A small-molecule ligand and the protein it binds are described below.
Small molecule (SMILES): CCCCCCCCCCO[C@@H]1O[C@H](CO)[C@@H](O[C@H]2O[C@H](CO)[C@@H](O)[C@H](O)[C@H]2O)[C@H](O)[C@H]1O

Sequence of chain 1.C:
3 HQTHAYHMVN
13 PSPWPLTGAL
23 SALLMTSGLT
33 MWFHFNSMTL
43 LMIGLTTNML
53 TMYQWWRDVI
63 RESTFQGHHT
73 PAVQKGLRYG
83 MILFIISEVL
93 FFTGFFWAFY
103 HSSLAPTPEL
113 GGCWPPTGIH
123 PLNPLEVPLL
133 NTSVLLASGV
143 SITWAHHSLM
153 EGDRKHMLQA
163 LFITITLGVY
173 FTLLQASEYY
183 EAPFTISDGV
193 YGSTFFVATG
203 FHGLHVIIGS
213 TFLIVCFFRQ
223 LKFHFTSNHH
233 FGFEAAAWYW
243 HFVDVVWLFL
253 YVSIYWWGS

Binding-site contacts:
Ligand atom O49 contacts residue PEK1 of chain 1.TB at 3.8 Å.
Ligand atom C37 contacts residue VAL254 of chain 1.C at 4.4 Å (hydrophobic).
Ligand atom O4 contacts residue PEK1 of chain 1.TB at 3.7 Å.
Ligand atom C43 contacts residue VAL254 of chain 1.C at 4.1 Å (hydrophobic).
Ligand atom C43 contacts residue PHE251 of chain 1.C at 3.7 Å (hydrophobic).
Ligand atom C28 contacts residue PHE251 of chain 1.C at 4.2 Å (hydrophobic).
Ligand atom C31 contacts residue PHE251 of chain 1.C at 4.1 Å (hydrophobic).
Ligand atom C25 contacts residue VAL247 of chain 1.C at 4.1 Å (hydrophobic).
Ligand atom C37 contacts residue PHE251 of chain 1.C at 4.1 Å (hydrophobic).
Ligand atom C40 contacts residue VAL254 of chain 1.C at 4.3 Å (hydrophobic).
Ligand atom C10 contacts residue PEK1 of chain 1.TB at 4.3 Å.
Ligand atom C31 contacts residue LEU250 of chain 1.C at 4.0 Å (hydrophobic).
Ligand atom C2 contacts residue PEK1 of chain 1.TB at 4.4 Å.
Ligand atom C7 contacts residue PEK1 of chain 1.TB at 4.4 Å.
Ligand atom C5 contacts residue PEK1 of chain 1.TB at 3.8 Å.
Ligand atom C37 contacts residue LEU250 of chain 1.C at 4.3 Å (hydrophobic).
Ligand atom C40 contacts residue PHE251 of chain 1.C at 4.5 Å (hydrophobic).